Sequence of chain 1.A:
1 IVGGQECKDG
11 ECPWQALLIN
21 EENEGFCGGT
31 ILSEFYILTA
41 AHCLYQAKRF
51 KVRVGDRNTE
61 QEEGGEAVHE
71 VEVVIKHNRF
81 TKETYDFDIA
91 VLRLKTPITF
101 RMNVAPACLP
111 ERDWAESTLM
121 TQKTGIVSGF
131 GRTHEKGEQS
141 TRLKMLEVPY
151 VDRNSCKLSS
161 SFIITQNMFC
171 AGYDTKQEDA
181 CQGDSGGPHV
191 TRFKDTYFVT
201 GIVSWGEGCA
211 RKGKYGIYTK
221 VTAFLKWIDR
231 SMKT

Binding-site contacts:
Ligand atom C23 contacts residue GLU83 of chain 1.A at 3.4 Å.
Ligand atom C26 contacts residue TRP205 of chain 1.A at 3.7 Å (hydrophobic).
Ligand atom N15 contacts residue GLY206 of chain 1.A at 3.0 Å (h-bond).
Ligand atom C28 contacts residue GLY206 of chain 1.A at 3.6 Å.
Ligand atom S3 contacts residue TRP205 of chain 1.A at 3.4 Å.
Ligand atom CL1 contacts residue VAL203 of chain 1.A at 3.7 Å.
Ligand atom N7 contacts residue GLY206 of chain 1.A at 3.3 Å (h-bond).
Ligand atom F3 contacts residue TRP205 of chain 1.A at 3.6 Å.
Ligand atom N4 contacts residue GLN182 of chain 1.A at 3.3 Å (h-bond).
Ligand atom C17 contacts residue TRP205 of chain 1.A at 3.7 Å (hydrophobic).
Ligand atom CL1 contacts residue ILE217 of chain 1.A at 3.6 Å.
Ligand atom N5 contacts residue GLN182 of chain 1.A at 3.5 Å.
Ligand atom C2 contacts residue GLY206 of chain 1.A at 3.5 Å.
Ligand atom C12 contacts residue GLY208 of chain 1.A at 3.4 Å.
Ligand atom C5 contacts residue GLY206 of chain 1.A at 3.5 Å.
Ligand atom F3 contacts residue TYR85 of chain 1.A at 3.6 Å.
Ligand atom N2 contacts residue GLN182 of chain 1.A at 3.6 Å.
Ligand atom C19 contacts residue ALA180 of chain 1.A at 3.4 Å (hydrophobic).
Ligand atom C1 contacts residue GLY206 of chain 1.A at 3.2 Å.
Ligand atom C21 contacts residue TRP205 of chain 1.A at 3.5 Å (hydrophobic).
Ligand atom CL1 contacts residue GLY216 of chain 1.A at 3.5 Å.
Ligand atom C20 contacts residue GLN182 of chain 1.A at 3.1 Å.
Ligand atom C16 contacts residue GLY206 of chain 1.A at 3.5 Å.
Ligand atom C29 contacts residue THR84 of chain 1.A at 3.4 Å.
Ligand atom N5 contacts residue GLY206 of chain 1.A at 3.2 Å (h-bond).
Ligand atom C1 contacts residue GLY208 of chain 1.A at 3.4 Å.
Ligand atom C12 contacts residue ALA180 of chain 1.A at 3.5 Å (hydrophobic).
Ligand atom CL1 contacts residue TYR218 of chain 1.A at 3.6 Å.
Ligand atom C19 contacts residue ASP179 of chain 1.A at 3.3 Å.
Ligand atom N7 contacts residue GLY208 of chain 1.A at 2.8 Å (h-bond).
Ligand atom C30 contacts residue THR84 of chain 1.A at 3.3 Å.
Ligand atom C19 contacts residue GLY216 of chain 1.A at 3.7 Å.
Ligand atom C29 contacts residue PHE162 of chain 1.A at 3.6 Å (hydrophobic).
Ligand atom C23 contacts residue PHE162 of chain 1.A at 3.7 Å (hydrophobic).
Ligand atom C10 contacts residue TRP205 of chain 1.A at 3.5 Å (hydrophobic).
Ligand atom N2 contacts residue GLY208 of chain 1.A at 3.2 Å (h-bond).
Ligand atom C2 contacts residue TRP205 of chain 1.A at 3.7 Å (hydrophobic).
Ligand atom C1 contacts residue GLN182 of chain 1.A at 3.4 Å.
Ligand atom C26 contacts residue PHE162 of chain 1.A at 3.7 Å (hydrophobic).
Ligand atom N2 contacts residue GLY206 of chain 1.A at 3.6 Å.

This protein binds this small molecule.
Small molecule (SMILES): O=C(Cn1cnc(NC(=O)c2ccc(Cl)s2)n1)Nc1ccc(-n2ccccc2=O)cc1F